This small molecule binds to this protein.
Small molecule (SMILES): O=C(Nc1ccccc1C(=O)O)c1cccc(S(=O)(=O)N2CCc3ccccc3C2)c1

Binding-site contacts:
Ligand atom C27 contacts residue THR82 of chain 1.B at 3.4 Å.
Ligand atom C15 contacts residue THR82 of chain 1.B at 3.8 Å.
Ligand atom C29 contacts residue VAL142 of chain 1.B at 3.6 Å (hydrophobic).
Ligand atom C8 contacts residue HIS243 of chain 1.B at 3.6 Å.
Ligand atom C12 contacts residue THR83 of chain 1.B at 3.4 Å.
Ligand atom C11 contacts residue LEU124 of chain 1.B at 3.5 Å (hydrophobic).
Ligand atom O22 contacts residue LEU133 of chain 1.B at 3.5 Å.
Ligand atom C9 contacts residue HIS243 of chain 1.B at 3.6 Å.
Ligand atom O31 contacts residue THR82 of chain 1.B at 3.4 Å (h-bond).
Ligand atom C4 contacts residue THR83 of chain 1.B at 3.6 Å.
Ligand atom C4 contacts residue PHE121 of chain 1.B at 3.5 Å (hydrophobic).
Ligand atom C16 contacts residue THR83 of chain 1.B at 3.4 Å.
Ligand atom O22 contacts residue ILE158 of chain 1.B at 3.8 Å.
Ligand atom C25 contacts residue VAL75 of chain 1.B at 3.8 Å (hydrophobic).
Ligand atom C18 contacts residue CYS79 of chain 1.B at 3.5 Å (hydrophobic).
Ligand atom C14 contacts residue LEU133 of chain 1.B at 3.6 Å (hydrophobic).
Ligand atom C9 contacts residue THR83 of chain 1.B at 3.5 Å.
Ligand atom C12 contacts residue HIS243 of chain 1.B at 3.4 Å.
Ligand atom O7 contacts residue ILE158 of chain 1.B at 3.6 Å.
Ligand atom C18 contacts residue LEU133 of chain 1.B at 3.7 Å (hydrophobic).
Ligand atom O30 contacts residue ARG78 of chain 1.B at 3.7 Å.
Ligand atom O31 contacts residue TRP58 of chain 1.B at 3.5 Å.
Ligand atom C17 contacts residue PHE76 of chain 1.B at 3.8 Å (hydrophobic).
Ligand atom C27 contacts residue VAL135 of chain 1.B at 3.6 Å (hydrophobic).
Ligand atom C24 contacts residue VAL135 of chain 1.B at 3.5 Å (hydrophobic).
Ligand atom C28 contacts residue VAL142 of chain 1.B at 3.8 Å (hydrophobic).
Ligand atom O6 contacts residue LEU124 of chain 1.B at 3.8 Å.
Ligand atom O30 contacts residue THR82 of chain 1.B at 2.8 Å (h-bond).
Ligand atom C27 contacts residue ARG78 of chain 1.B at 3.8 Å.
Ligand atom C16 contacts residue HIS243 of chain 1.B at 3.7 Å.
Ligand atom C15 contacts residue LEU124 of chain 1.B at 3.8 Å (hydrophobic).
Ligand atom C28 contacts residue VAL75 of chain 1.B at 3.5 Å (hydrophobic).
Ligand atom C10 contacts residue CYS79 of chain 1.B at 3.8 Å (hydrophobic).
Ligand atom O6 contacts residue PHE121 of chain 1.B at 3.4 Å.
Ligand atom C19 contacts residue LEU133 of chain 1.B at 3.6 Å (hydrophobic).
Ligand atom C13 contacts residue CYS79 of chain 1.B at 3.4 Å (hydrophobic).
Ligand atom O31 contacts residue ARG78 of chain 1.B at 3.8 Å.
Ligand atom C16 contacts residue TYR267 of chain 1.B at 3.5 Å (hydrophobic).
Ligand atom O6 contacts residue LYS161 of chain 1.B at 3.8 Å.
Ligand atom N21 contacts residue CYS79 of chain 1.B at 3.4 Å (h-bond).

Sequence of chain 1.B:
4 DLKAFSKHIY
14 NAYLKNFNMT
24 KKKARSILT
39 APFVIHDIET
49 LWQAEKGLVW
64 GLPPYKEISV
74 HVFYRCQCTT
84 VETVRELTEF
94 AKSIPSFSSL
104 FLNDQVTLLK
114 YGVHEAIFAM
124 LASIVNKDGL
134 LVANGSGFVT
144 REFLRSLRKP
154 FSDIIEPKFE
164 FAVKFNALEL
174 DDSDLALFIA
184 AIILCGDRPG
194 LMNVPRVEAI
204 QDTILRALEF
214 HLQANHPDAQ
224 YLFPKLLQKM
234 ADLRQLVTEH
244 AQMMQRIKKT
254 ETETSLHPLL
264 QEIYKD